Sequence of chain 1.A:
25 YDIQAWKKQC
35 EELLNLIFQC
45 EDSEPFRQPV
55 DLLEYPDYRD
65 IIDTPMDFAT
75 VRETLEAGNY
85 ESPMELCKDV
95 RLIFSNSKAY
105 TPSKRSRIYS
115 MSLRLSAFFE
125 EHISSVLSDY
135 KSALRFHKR

Binding-site contacts:
Ligand atom C5 contacts residue TYR59 of chain 1.A at 3.3 Å (hydrophobic).
Ligand atom C contacts residue PRO49 of chain 1.A at 3.7 Å (hydrophobic).
Ligand atom C8 contacts residue ILE112 of chain 1.A at 3.5 Å (hydrophobic).
Ligand atom C12 contacts residue PHE50 of chain 1.A at 3.9 Å (hydrophobic).
Ligand atom C12 contacts residue VAL54 of chain 1.A at 3.3 Å (hydrophobic).
Ligand atom C contacts residue TYR59 of chain 1.A at 3.9 Å (hydrophobic).
Ligand atom C3 contacts residue GLN52 of chain 1.A at 3.6 Å.
Ligand atom C10 contacts residue THR105 of chain 1.A at 3.4 Å.
Ligand atom C2 contacts residue PRO49 of chain 1.A at 3.7 Å (hydrophobic).
Ligand atom N1 contacts residue VAL54 of chain 1.A at 3.6 Å.
Ligand atom O1 contacts residue PHE50 of chain 1.A at 3.7 Å.
Ligand atom O contacts residue ASP55 of chain 1.A at 3.8 Å.
Ligand atom C13 contacts residue PRO49 of chain 1.A at 3.0 Å (hydrophobic).
Ligand atom C3 contacts residue PRO49 of chain 1.A at 3.4 Å (hydrophobic).
Ligand atom O1 contacts residue ILE112 of chain 1.A at 3.7 Å.
Ligand atom N contacts residue PRO49 of chain 1.A at 2.7 Å (h-bond).
Ligand atom C1 contacts residue PRO49 of chain 1.A at 3.4 Å (hydrophobic).
Ligand atom O contacts residue VAL54 of chain 1.A at 3.9 Å.
Ligand atom C contacts residue VAL54 of chain 1.A at 4.0 Å (hydrophobic).
Ligand atom C7 contacts residue SER101 of chain 1.A at 3.7 Å.
Ligand atom C9 contacts residue ILE112 of chain 1.A at 3.9 Å (hydrophobic).
Ligand atom C3 contacts residue GLU48 of chain 1.A at 3.4 Å.
Ligand atom O2 contacts residue TYR104 of chain 1.A at 3.7 Å.
Ligand atom C13 contacts residue VAL54 of chain 1.A at 3.7 Å (hydrophobic).
Ligand atom O2 contacts residue ILE112 of chain 1.A at 3.6 Å.
Ligand atom C6 contacts residue VAL54 of chain 1.A at 3.9 Å (hydrophobic).
Ligand atom C7 contacts residue ILE112 of chain 1.A at 3.5 Å (hydrophobic).
Ligand atom C9 contacts residue THR105 of chain 1.A at 3.8 Å.
Ligand atom C9 contacts residue SER101 of chain 1.A at 3.5 Å.
Ligand atom C1 contacts residue PRO53 of chain 1.A at 3.8 Å (hydrophobic).
Ligand atom C1 contacts residue VAL54 of chain 1.A at 3.7 Å (hydrophobic).
Ligand atom O1 contacts residue SER101 of chain 1.A at 2.7 Å (h-bond).
Ligand atom N2 contacts residue ILE112 of chain 1.A at 3.9 Å.
Ligand atom N1 contacts residue PRO49 of chain 1.A at 3.8 Å.
Ligand atom O contacts residue GLU58 of chain 1.A at 3.4 Å (salt-bridge).
Ligand atom C8 contacts residue TYR104 of chain 1.A at 3.9 Å (hydrophobic).
Ligand atom C6 contacts residue TYR104 of chain 1.A at 3.9 Å (hydrophobic).
Ligand atom C1 contacts residue GLN52 of chain 1.A at 3.9 Å.
Ligand atom C4 contacts residue GLN52 of chain 1.A at 3.8 Å.
Ligand atom O contacts residue TYR59 of chain 1.A at 2.9 Å.

A small-molecule ligand and the protein it binds are described below.
Small molecule (SMILES): O=C(NCC1CC1)N1CCN(C(=O)c2ccc(Cl)o2)CC1